Binding-site contacts:
Ligand atom C3 contacts residue ASN310 of chain 1.D at 3.6 Å.
Ligand atom C1 contacts residue ASN310 of chain 1.D at 1.4 Å.
Ligand atom O7 contacts residue ARG306 of chain 1.D at 4.3 Å.
Ligand atom C2 contacts residue ASN310 of chain 1.D at 2.5 Å.
Ligand atom C8 contacts residue ASN310 of chain 1.D at 4.1 Å.
Ligand atom O6 contacts residue ASN310 of chain 1.D at 2.4 Å (h-bond).
Ligand atom N2 contacts residue ASN310 of chain 1.D at 3.5 Å (h-bond).
Ligand atom C6 contacts residue ASN310 of chain 1.D at 3.1 Å.
Ligand atom C8 contacts residue ARG306 of chain 1.D at 4.4 Å.
Ligand atom C7 contacts residue ARG306 of chain 1.D at 4.5 Å.
Ligand atom C5 contacts residue ASN310 of chain 1.D at 3.1 Å.
Ligand atom O5 contacts residue ASN310 of chain 1.D at 2.4 Å (h-bond).
Ligand atom C4 contacts residue ASN310 of chain 1.D at 3.6 Å.
Ligand atom C7 contacts residue ASN310 of chain 1.D at 4.1 Å.

A protein and the small-molecule ligand that binds it are described below.
Small molecule (SMILES): CC(=O)N[C@@H]1[C@@H](O)[C@H](O)[C@@H](CO)O[C@H]1O

Sequence of chain 1.D:
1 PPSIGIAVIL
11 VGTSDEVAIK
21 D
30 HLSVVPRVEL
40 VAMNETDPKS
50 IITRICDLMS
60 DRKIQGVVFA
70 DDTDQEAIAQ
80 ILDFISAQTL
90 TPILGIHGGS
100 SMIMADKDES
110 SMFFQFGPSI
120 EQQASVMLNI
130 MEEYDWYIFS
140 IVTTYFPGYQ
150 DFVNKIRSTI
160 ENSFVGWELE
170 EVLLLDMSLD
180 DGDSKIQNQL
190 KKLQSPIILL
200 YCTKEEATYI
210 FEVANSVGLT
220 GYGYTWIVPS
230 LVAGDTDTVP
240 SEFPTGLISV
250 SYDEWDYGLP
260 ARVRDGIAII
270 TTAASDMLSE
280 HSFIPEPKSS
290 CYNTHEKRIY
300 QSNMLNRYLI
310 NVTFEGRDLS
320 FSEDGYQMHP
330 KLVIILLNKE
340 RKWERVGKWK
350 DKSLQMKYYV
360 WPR